Sequence of chain 1.A:
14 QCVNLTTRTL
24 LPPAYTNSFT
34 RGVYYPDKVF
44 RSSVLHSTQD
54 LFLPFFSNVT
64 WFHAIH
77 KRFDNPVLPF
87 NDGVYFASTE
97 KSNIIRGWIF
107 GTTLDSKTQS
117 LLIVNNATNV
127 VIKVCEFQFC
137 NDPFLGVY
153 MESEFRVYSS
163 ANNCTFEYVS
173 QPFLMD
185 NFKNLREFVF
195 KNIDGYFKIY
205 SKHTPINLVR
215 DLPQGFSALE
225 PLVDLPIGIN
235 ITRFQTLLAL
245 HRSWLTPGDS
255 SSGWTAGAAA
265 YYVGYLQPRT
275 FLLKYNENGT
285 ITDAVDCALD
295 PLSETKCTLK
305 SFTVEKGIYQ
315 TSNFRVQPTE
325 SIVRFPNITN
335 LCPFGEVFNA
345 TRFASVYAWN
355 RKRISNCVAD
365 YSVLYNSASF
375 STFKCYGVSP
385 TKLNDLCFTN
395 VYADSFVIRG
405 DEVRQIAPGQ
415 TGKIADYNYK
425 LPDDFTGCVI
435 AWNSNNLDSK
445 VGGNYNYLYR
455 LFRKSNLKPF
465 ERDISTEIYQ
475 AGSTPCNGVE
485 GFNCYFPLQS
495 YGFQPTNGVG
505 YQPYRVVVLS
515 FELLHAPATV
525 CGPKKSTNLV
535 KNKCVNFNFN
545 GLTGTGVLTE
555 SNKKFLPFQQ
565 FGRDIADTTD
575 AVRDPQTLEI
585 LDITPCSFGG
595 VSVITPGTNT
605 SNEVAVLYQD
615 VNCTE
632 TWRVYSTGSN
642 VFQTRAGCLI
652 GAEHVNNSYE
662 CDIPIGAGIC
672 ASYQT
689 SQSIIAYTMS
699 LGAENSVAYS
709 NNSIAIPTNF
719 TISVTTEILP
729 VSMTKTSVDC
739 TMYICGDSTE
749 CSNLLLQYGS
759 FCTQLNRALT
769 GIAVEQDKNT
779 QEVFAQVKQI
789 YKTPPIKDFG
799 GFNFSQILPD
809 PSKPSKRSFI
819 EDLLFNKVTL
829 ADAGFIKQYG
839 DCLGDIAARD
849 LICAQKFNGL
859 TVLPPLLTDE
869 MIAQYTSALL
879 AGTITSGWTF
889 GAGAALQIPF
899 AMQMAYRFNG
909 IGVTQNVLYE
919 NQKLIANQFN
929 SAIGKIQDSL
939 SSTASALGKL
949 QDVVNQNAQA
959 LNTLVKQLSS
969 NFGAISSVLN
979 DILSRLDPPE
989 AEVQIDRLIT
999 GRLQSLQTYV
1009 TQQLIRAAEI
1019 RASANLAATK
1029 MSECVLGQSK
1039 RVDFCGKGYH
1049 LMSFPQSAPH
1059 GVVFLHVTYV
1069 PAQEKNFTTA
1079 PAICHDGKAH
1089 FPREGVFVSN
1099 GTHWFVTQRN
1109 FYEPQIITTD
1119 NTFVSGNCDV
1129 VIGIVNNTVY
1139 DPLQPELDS

This small molecule binds to this protein.
Small molecule (SMILES): CC(=O)N[C@@H]1[C@@H](O)[C@H](O)[C@@H](CO)O[C@H]1O

Binding-site contacts:
Ligand atom O5 contacts residue ASN709 of chain 1.A at 2.4 Å (h-bond).
Ligand atom N2 contacts residue ASN709 of chain 1.A at 2.8 Å (h-bond).
Ligand atom O7 contacts residue ASN709 of chain 1.A at 2.9 Å (h-bond).
Ligand atom O5 contacts residue ASP796 of chain 1.B at 3.6 Å.
Ligand atom C1 contacts residue ASN709 of chain 1.A at 1.4 Å.
Ligand atom C5 contacts residue ASN709 of chain 1.A at 3.7 Å.
Ligand atom C8 contacts residue GLY1131 of chain 1.A at 3.2 Å.
Ligand atom C8 contacts residue ASN709 of chain 1.A at 4.2 Å.
Ligand atom C1 contacts residue ASP796 of chain 1.B at 4.3 Å.
Ligand atom C3 contacts residue ASN709 of chain 1.A at 3.8 Å.
Ligand atom C7 contacts residue ASN709 of chain 1.A at 3.0 Å.
Ligand atom C2 contacts residue ASN709 of chain 1.A at 2.4 Å.
Ligand atom C4 contacts residue ASN709 of chain 1.A at 4.2 Å.
Ligand atom O6 contacts residue ASP796 of chain 1.B at 4.1 Å.

Sequence of chain 1.B:
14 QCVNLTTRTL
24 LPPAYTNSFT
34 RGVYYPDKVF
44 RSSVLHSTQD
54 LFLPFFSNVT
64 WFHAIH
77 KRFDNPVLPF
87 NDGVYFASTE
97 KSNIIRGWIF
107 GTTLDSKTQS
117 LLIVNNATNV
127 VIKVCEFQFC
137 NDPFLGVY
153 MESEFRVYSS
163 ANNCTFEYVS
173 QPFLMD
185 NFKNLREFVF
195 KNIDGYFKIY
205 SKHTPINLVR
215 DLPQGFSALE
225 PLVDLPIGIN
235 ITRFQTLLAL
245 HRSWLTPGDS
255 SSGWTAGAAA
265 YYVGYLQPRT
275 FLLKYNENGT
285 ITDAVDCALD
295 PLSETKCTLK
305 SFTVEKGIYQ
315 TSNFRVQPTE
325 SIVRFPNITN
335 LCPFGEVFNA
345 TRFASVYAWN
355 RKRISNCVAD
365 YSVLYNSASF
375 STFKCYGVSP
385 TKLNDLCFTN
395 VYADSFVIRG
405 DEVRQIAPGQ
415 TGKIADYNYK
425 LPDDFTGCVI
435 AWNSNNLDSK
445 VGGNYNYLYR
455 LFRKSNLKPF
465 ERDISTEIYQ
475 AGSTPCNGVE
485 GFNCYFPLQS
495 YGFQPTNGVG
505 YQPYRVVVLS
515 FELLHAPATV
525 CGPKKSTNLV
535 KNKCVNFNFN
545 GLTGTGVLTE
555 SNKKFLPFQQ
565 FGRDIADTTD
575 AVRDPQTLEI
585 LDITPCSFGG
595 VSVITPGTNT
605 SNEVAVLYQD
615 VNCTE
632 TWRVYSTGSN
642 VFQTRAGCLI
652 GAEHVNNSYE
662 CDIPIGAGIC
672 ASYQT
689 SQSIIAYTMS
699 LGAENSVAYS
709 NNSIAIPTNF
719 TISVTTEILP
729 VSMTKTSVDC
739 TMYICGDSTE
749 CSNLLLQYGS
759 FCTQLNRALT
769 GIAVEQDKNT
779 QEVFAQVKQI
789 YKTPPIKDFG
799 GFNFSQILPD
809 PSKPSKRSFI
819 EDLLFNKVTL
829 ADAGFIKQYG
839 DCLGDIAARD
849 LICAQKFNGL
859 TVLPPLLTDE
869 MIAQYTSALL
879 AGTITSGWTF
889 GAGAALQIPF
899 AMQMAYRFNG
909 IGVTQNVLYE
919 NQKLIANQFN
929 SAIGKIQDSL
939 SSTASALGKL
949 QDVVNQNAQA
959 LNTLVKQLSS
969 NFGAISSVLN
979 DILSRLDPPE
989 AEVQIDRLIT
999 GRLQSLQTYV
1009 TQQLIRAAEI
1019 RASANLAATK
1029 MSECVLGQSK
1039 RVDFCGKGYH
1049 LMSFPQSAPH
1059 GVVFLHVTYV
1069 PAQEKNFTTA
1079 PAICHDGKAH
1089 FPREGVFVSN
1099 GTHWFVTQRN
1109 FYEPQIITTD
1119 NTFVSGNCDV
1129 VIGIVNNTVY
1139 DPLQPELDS